Sequence of chain 31.A:
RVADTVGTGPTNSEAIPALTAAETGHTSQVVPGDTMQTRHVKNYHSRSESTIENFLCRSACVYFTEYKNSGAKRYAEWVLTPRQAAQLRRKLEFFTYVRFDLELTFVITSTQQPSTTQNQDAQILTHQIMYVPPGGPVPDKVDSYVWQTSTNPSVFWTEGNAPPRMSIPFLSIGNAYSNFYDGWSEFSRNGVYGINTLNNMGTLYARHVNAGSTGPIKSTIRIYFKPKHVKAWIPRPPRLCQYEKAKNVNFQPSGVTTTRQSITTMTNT

Sequence of chain 26.A:
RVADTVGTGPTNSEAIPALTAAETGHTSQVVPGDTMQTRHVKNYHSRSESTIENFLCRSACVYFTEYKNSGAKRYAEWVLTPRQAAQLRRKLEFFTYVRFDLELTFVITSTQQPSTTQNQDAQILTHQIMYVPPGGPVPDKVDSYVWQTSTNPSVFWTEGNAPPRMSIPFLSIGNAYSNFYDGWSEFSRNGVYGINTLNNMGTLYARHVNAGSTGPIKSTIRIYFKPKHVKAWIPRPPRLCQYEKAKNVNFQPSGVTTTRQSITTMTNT

A protein and the small-molecule ligand that binds it are described below.
Small molecule (SMILES): O=C(O)c1ccc(NS(=O)(=O)c2ccc(N3C(=O)c4ccccc4C3=O)cc2)cc1

Sequence of chain 31.C:
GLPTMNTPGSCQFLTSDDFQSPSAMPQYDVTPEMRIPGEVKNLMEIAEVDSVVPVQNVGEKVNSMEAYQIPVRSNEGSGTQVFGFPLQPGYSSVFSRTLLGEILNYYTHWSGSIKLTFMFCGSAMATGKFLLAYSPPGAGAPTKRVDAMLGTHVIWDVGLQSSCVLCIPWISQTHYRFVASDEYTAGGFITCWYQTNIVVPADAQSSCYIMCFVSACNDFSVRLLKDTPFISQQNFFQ

Binding-site contacts:
Ligand atom O5 contacts residue ARG219 of chain 26.A at 3.5 Å (salt-bridge).
Ligand atom C13 contacts residue PHE76 of chain 31.A at 2.9 Å (hydrophobic).
Ligand atom O4 contacts residue PHE236 of chain 31.C at 2.6 Å.
Ligand atom C2 contacts residue GLN160 of chain 26.A at 3.5 Å.
Ligand atom C5 contacts residue SER156 of chain 26.A at 2.9 Å.
Ligand atom C21 contacts residue GLN160 of chain 26.A at 3.6 Å.
Ligand atom C4 contacts residue TYR157 of chain 26.A at 3.5 Å (hydrophobic).
Ligand atom C2 contacts residue SER156 of chain 26.A at 3.6 Å.
Ligand atom C5 contacts residue ASP155 of chain 26.A at 2.5 Å.
Ligand atom O2 contacts residue GLN233 of chain 31.C at 2.9 Å (h-bond).
Ligand atom C14 contacts residue PHE76 of chain 31.A at 3.3 Å (hydrophobic).
Ligand atom O6 contacts residue GLN160 of chain 26.A at 2.9 Å.
Ligand atom O2 contacts residue GLN234 of chain 31.C at 2.5 Å (h-bond).
Ligand atom C3 contacts residue ASP155 of chain 26.A at 3.0 Å.
Ligand atom C4 contacts residue SER156 of chain 26.A at 3.0 Å.
Ligand atom O1 contacts residue GLN234 of chain 31.C at 2.6 Å (h-bond).
Ligand atom C3 contacts residue SER156 of chain 26.A at 3.2 Å.
Ligand atom O6 contacts residue ARG234 of chain 31.A at 3.4 Å (salt-bridge).
Ligand atom C12 contacts residue GLN234 of chain 31.C at 2.8 Å.
Ligand atom C8 contacts residue ASP155 of chain 26.A at 3.7 Å.
Ligand atom C1 contacts residue GLN160 of chain 26.A at 2.6 Å.
Ligand atom C6 contacts residue GLN160 of chain 26.A at 2.9 Å.
Ligand atom N1 contacts residue SER156 of chain 26.A at 2.9 Å.
Ligand atom C6 contacts residue TYR157 of chain 26.A at 2.6 Å (hydrophobic).
Ligand atom C13 contacts residue PHE236 of chain 31.C at 3.4 Å (hydrophobic).
Ligand atom S1 contacts residue GLN234 of chain 31.C at 2.2 Å (h-bond).
Ligand atom O1 contacts residue GLN233 of chain 31.C at 3.6 Å.
Ligand atom O5 contacts residue ARG234 of chain 31.A at 2.7 Å (salt-bridge).
Ligand atom C4 contacts residue ASP155 of chain 26.A at 1.9 Å.
Ligand atom O4 contacts residue PHE76 of chain 31.A at 2.2 Å.
Ligand atom C6 contacts residue SER156 of chain 26.A at 3.4 Å.
Ligand atom N1 contacts residue TYR157 of chain 26.A at 2.5 Å (h-bond).
Ligand atom C5 contacts residue TYR157 of chain 26.A at 2.8 Å (hydrophobic).
Ligand atom C8 contacts residue GLN234 of chain 31.C at 2.9 Å.
Ligand atom C7 contacts residue GLN234 of chain 31.C at 2.2 Å.
Ligand atom C21 contacts residue ARG234 of chain 31.A at 3.5 Å.
Ligand atom O2 contacts residue TYR157 of chain 26.A at 3.4 Å.
Ligand atom C1 contacts residue TYR157 of chain 26.A at 3.5 Å (hydrophobic).
Ligand atom N1 contacts residue ASP155 of chain 26.A at 2.5 Å (salt-bridge).
Ligand atom C20 contacts residue PHE76 of chain 31.A at 3.2 Å (hydrophobic).